Sequence of chain 1.A:
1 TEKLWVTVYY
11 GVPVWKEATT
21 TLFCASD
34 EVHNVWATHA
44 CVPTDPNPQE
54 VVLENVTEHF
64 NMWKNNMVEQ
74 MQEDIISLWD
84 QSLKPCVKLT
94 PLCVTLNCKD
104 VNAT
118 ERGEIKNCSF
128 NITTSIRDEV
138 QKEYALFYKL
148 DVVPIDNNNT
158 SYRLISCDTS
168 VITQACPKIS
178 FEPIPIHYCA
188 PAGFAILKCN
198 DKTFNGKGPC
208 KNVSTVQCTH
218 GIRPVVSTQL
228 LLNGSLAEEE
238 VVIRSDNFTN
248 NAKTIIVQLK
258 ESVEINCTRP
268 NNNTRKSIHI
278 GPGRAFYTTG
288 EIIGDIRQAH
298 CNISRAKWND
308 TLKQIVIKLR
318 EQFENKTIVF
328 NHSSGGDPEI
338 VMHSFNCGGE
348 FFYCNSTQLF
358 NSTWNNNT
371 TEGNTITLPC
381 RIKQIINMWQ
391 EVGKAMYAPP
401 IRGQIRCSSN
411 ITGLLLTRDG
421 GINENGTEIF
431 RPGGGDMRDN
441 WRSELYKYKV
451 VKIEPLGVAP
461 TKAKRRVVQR

This small molecule binds to this protein.
Small molecule (SMILES): CC(=O)N[C@H]1[C@H](O[C@H]2[C@H](O)[C@@H](NC(C)=O)CO[C@@H]2CO)O[C@H](CO)[C@@H](O[C@@H]2O[C@H](CO)[C@@H](O)[C@H](O)[C@@H]2O)[C@@H]1O

Binding-site contacts:
Ligand atom O7 contacts residue GLU53 of chain 1.A at 4.0 Å.
Ligand atom C2 contacts residue ASN209 of chain 1.A at 2.3 Å.
Ligand atom N2 contacts residue ASN209 of chain 1.A at 2.8 Å (h-bond).
Ligand atom C5 contacts residue ASN197 of chain 1.A at 4.0 Å.
Ligand atom O6 contacts residue ASN209 of chain 1.A at 4.4 Å.
Ligand atom C7 contacts residue ASN209 of chain 1.A at 3.2 Å.
Ligand atom O5 contacts residue ASN209 of chain 1.A at 2.0 Å (h-bond).
Ligand atom C6 contacts residue ASN209 of chain 1.A at 4.3 Å.
Ligand atom O6 contacts residue ASN197 of chain 1.A at 2.1 Å.
Ligand atom O7 contacts residue ASN209 of chain 1.A at 3.5 Å (h-bond).
Ligand atom C8 contacts residue GLU53 of chain 1.A at 4.2 Å.
Ligand atom O6 contacts residue SER211 of chain 1.A at 4.3 Å.
Ligand atom C8 contacts residue ASN209 of chain 1.A at 4.4 Å.
Ligand atom C4 contacts residue ASN209 of chain 1.A at 4.0 Å.
Ligand atom O5 contacts residue ASN197 of chain 1.A at 3.5 Å.
Ligand atom C3 contacts residue ASN209 of chain 1.A at 3.7 Å.
Ligand atom C1 contacts residue ASN209 of chain 1.A at 1.4 Å.
Ligand atom C6 contacts residue ASN197 of chain 1.A at 3.2 Å.
Ligand atom C5 contacts residue ASN209 of chain 1.A at 3.4 Å.